Sequence of chain 1.A:
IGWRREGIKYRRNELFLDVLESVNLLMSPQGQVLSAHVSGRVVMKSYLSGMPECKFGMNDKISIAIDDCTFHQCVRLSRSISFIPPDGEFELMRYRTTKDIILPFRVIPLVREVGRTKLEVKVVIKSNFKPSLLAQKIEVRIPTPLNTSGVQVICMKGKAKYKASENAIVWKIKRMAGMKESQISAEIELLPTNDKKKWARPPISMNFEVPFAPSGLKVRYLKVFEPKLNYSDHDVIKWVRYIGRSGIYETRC

Binding-site contacts:
Ligand atom CH2 contacts residue GLN182 of chain 1.A at 3.3 Å.
Ligand atom C contacts residue TRP285 of chain 1.A at 3.6 Å (hydrophobic).
Ligand atom OG contacts residue ILE289 of chain 1.A at 3.7 Å.
Ligand atom O contacts residue TRP285 of chain 1.A at 3.1 Å.
Ligand atom CB contacts residue TRP285 of chain 1.A at 3.7 Å (hydrophobic).
Ligand atom O contacts residue VAL286 of chain 1.A at 2.8 Å (h-bond).
Ligand atom CZ2 contacts residue LEU180 of chain 1.A at 3.7 Å (hydrophobic).
Ligand atom CD1 contacts residue VAL286 of chain 1.A at 3.7 Å (hydrophobic).
Ligand atom CZ contacts residue ASP40 of chain 1.A at 3.1 Å.
Ligand atom CA contacts residue LYS284 of chain 1.A at 3.4 Å.
Ligand atom CZ3 contacts residue PRO257 of chain 1.A at 3.6 Å (hydrophobic).
Ligand atom CZ3 contacts residue VAL256 of chain 1.A at 3.6 Å (hydrophobic).
Ligand atom CE1 contacts residue ARG287 of chain 1.A at 3.4 Å.
Ligand atom OH contacts residue LYS67 of chain 1.A at 2.6 Å (salt-bridge).
Ligand atom NE2 contacts residue ARG266 of chain 1.A at 3.2 Å (salt-bridge).
Ligand atom N contacts residue TRP285 of chain 1.A at 3.7 Å.
Ligand atom CA contacts residue VAL286 of chain 1.A at 3.6 Å (hydrophobic).
Ligand atom CE1 contacts residue PHE38 of chain 1.A at 3.7 Å (hydrophobic).
Ligand atom CZ contacts residue ARG287 of chain 1.A at 3.2 Å.
Ligand atom CD1 contacts residue ARG287 of chain 1.A at 3.7 Å.
Ligand atom CE1 contacts residue ASP40 of chain 1.A at 2.8 Å.
Ligand atom NE1 contacts residue GLN182 of chain 1.A at 3.6 Å (h-bond).
Ligand atom N contacts residue LYS284 of chain 1.A at 2.9 Å (salt-bridge).
Ligand atom OH contacts residue ARG287 of chain 1.A at 3.2 Å (salt-bridge).
Ligand atom CE1 contacts residue LEU39 of chain 1.A at 3.7 Å (hydrophobic).
Ligand atom C contacts residue VAL286 of chain 1.A at 3.7 Å (hydrophobic).
Ligand atom O contacts residue ARG287 of chain 1.A at 2.7 Å (salt-bridge).
Ligand atom N contacts residue GLU255 of chain 1.A at 3.3 Å (salt-bridge).
Ligand atom OH contacts residue ASP40 of chain 1.A at 2.6 Å (salt-bridge).
Ligand atom CB contacts residue LYS284 of chain 1.A at 3.6 Å.
Ligand atom C contacts residue LYS284 of chain 1.A at 3.6 Å.
Ligand atom CA contacts residue ILE289 of chain 1.A at 3.2 Å (hydrophobic).
Ligand atom N contacts residue VAL286 of chain 1.A at 2.9 Å (h-bond).
Ligand atom CZ contacts residue PHE38 of chain 1.A at 3.7 Å (hydrophobic).
Ligand atom CE2 contacts residue GLN182 of chain 1.A at 3.1 Å.
Ligand atom CD1 contacts residue VAL286 of chain 1.A at 3.7 Å (hydrophobic).
Ligand atom N contacts residue ILE289 of chain 1.A at 3.6 Å.
Ligand atom CZ2 contacts residue GLN182 of chain 1.A at 2.8 Å.
Ligand atom CB contacts residue ILE289 of chain 1.A at 3.8 Å (hydrophobic).
Ligand atom CE2 contacts residue ARG287 of chain 1.A at 3.7 Å.

A small-molecule ligand and the protein it binds are described below.
Small molecule (SMILES): CC(C)C[C@H](NC(=O)[C@@H]1CCCN1C(=O)[C@H](CO)NC(=O)[C@H](Cc1ccc(O)cc1)NC(=O)[C@@H](NC(=O)[C@H](CC1=CN=C2CC=CC=C12)NC(=O)[C@@H](N)CO)C(C)C)C(=O)N[C@@H](Cc1cnc[nH]1)C(=O)O